Binding-site contacts:
Ligand atom CE3 contacts residue SER17 of chain 2.A at 4.1 Å.
Ligand atom OXT contacts residue GLY18 of chain 2.A at 4.2 Å.
Ligand atom C contacts residue GLN163 of chain 2.A at 3.3 Å.
Ligand atom CA contacts residue ARG20 of chain 2.A at 4.2 Å.
Ligand atom CB contacts residue ALA52 of chain 2.A at 4.0 Å (hydrophobic).
Ligand atom N contacts residue TYR141 of chain 2.A at 2.1 Å (h-bond).
Ligand atom CB contacts residue GLY18 of chain 2.A at 3.9 Å.
Ligand atom CZ2 contacts residue ILE149 of chain 2.A at 3.6 Å (hydrophobic).
Ligand atom CD2 contacts residue GLY18 of chain 2.A at 3.9 Å.
Ligand atom CA contacts residue GLN163 of chain 2.A at 3.9 Å.
Ligand atom CE2 contacts residue GLN145 of chain 2.A at 3.8 Å.
Ligand atom NE1 contacts residue GLN145 of chain 2.A at 3.4 Å.
Ligand atom OXT contacts residue ARG20 of chain 2.A at 3.9 Å.
Ligand atom CZ2 contacts residue LEU16 of chain 2.A at 3.6 Å (hydrophobic).
Ligand atom O contacts residue GLN163 of chain 2.A at 2.7 Å (h-bond).
Ligand atom CA contacts residue GLN145 of chain 2.A at 3.9 Å.
Ligand atom CD1 contacts residue ASP148 of chain 2.A at 3.0 Å.
Ligand atom CA contacts residue TYR141 of chain 2.A at 3.3 Å (hydrophobic).
Ligand atom CZ3 contacts residue GLY18 of chain 2.A at 3.6 Å.
Ligand atom C contacts residue TYR141 of chain 2.A at 4.2 Å (hydrophobic).
Ligand atom CH2 contacts residue VAL157 of chain 2.A at 3.4 Å (hydrophobic).
Ligand atom CG contacts residue GLY18 of chain 2.A at 4.1 Å.
Ligand atom CZ2 contacts residue GLN145 of chain 2.A at 4.2 Å.
Ligand atom NE1 contacts residue PHE50 of chain 2.A at 3.8 Å.
Ligand atom CH2 contacts residue GLY18 of chain 2.A at 4.0 Å.
Ligand atom CD1 contacts residue HIS55 of chain 2.A at 3.4 Å.
Ligand atom CD1 contacts residue PHE50 of chain 2.A at 3.9 Å (hydrophobic).
Ligand atom CZ3 contacts residue VAL157 of chain 2.A at 4.0 Å (hydrophobic).
Ligand atom CH2 contacts residue LEU16 of chain 2.A at 4.0 Å (hydrophobic).
Ligand atom C contacts residue GLY18 of chain 2.A at 4.2 Å.
Ligand atom CE3 contacts residue GLY18 of chain 2.A at 3.3 Å.
Ligand atom CH2 contacts residue SER17 of chain 2.A at 3.7 Å.
Ligand atom CE2 contacts residue PHE50 of chain 2.A at 4.2 Å (hydrophobic).
Ligand atom CB contacts residue HIS55 of chain 2.A at 4.2 Å.
Ligand atom CD1 contacts residue GLN145 of chain 2.A at 3.8 Å.
Ligand atom N contacts residue ARG20 of chain 2.A at 2.9 Å.
Ligand atom OXT contacts residue GLN163 of chain 2.A at 3.9 Å.
Ligand atom NE1 contacts residue ASP148 of chain 2.A at 2.9 Å (salt-bridge).
Ligand atom N contacts residue HIS55 of chain 2.A at 4.0 Å.
Ligand atom CZ3 contacts residue SER17 of chain 2.A at 3.4 Å.

The small molecule below binds the protein below.
Small molecule (SMILES): N[C@@H](Cc1c[nH]c2ccccc12)C(=O)O

Sequence of chain 2.A:
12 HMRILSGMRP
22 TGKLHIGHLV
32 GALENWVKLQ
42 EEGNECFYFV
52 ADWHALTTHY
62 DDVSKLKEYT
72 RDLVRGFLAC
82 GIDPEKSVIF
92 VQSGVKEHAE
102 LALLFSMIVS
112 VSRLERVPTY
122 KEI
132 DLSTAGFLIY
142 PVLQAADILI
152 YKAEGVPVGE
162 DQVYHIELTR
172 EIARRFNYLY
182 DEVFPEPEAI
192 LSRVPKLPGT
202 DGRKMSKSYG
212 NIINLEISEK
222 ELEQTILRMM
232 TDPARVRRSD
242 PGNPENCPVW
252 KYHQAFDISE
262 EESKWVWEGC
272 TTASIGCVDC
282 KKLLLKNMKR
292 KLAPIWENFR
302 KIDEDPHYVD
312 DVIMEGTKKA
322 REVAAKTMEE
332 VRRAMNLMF